The protein below binds the small molecule below.
Small molecule (SMILES): Nc1ncnc2c1ncn2[C@@H]1O[C@H](CO[P](=O)(O)OC(=O)[C@@H](N)Cc2c[nH]c3ccccc23)[C@@H](O)[C@H]1O

Binding-site contacts:
Ligand atom O5' contacts residue ASN20 of chain 1.B at 3.4 Å (h-bond).
Ligand atom O2P contacts residue LYS198 of chain 1.B at 3.2 Å.
Ligand atom O4' contacts residue ASN20 of chain 1.B at 3.1 Å (h-bond).
Ligand atom CZ3 contacts residue GLY9 of chain 1.B at 3.6 Å.
Ligand atom CE3 contacts residue GLY9 of chain 1.B at 3.5 Å.
Ligand atom N6 contacts residue VAL186 of chain 1.B at 2.9 Å (h-bond).
Ligand atom CZ3 contacts residue VAL146 of chain 1.B at 3.6 Å (hydrophobic).
Ligand atom O contacts residue GLN150 of chain 1.B at 2.8 Å (h-bond).
Ligand atom O2' contacts residue ASP149 of chain 1.B at 2.7 Å (salt-bridge).
Ligand atom C4 contacts residue GLY19 of chain 1.B at 3.6 Å.
Ligand atom C5' contacts residue ASN20 of chain 1.B at 3.4 Å.
Ligand atom N3 contacts residue ALA184 of chain 1.B at 3.6 Å.
Ligand atom N9 contacts residue ASP149 of chain 1.B at 3.5 Å (salt-bridge).
Ligand atom N1 contacts residue GLY19 of chain 1.B at 3.6 Å (h-bond).
Ligand atom O2' contacts residue GLN150 of chain 1.B at 3.3 Å.
Ligand atom N3 contacts residue GLY19 of chain 1.B at 3.1 Å (h-bond).
Ligand atom N1 contacts residue VAL186 of chain 1.B at 2.9 Å (h-bond).
Ligand atom N3 contacts residue GLY23 of chain 1.B at 3.6 Å.
Ligand atom O3' contacts residue GLY147 of chain 1.B at 3.4 Å (h-bond).
Ligand atom C2' contacts residue ASP149 of chain 1.B at 3.3 Å.
Ligand atom CB contacts residue GLY9 of chain 1.B at 3.6 Å.
Ligand atom CZ3 contacts residue SER8 of chain 1.B at 3.6 Å.
Ligand atom O1P contacts residue GLN11 of chain 1.B at 2.9 Å (h-bond).
Ligand atom O1P contacts residue LYS198 of chain 1.B at 3.4 Å.
Ligand atom C2 contacts residue ALA184 of chain 1.B at 3.2 Å (hydrophobic).
Ligand atom C2 contacts residue GLY19 of chain 1.B at 3.1 Å.
Ligand atom O2' contacts residue GLY147 of chain 1.B at 2.7 Å (h-bond).
Ligand atom CB contacts residue TYR128 of chain 1.B at 3.6 Å (hydrophobic).
Ligand atom NH3 contacts residue MET132 of chain 1.B at 3.6 Å.
Ligand atom CD1 contacts residue HIS45 of chain 1.B at 3.6 Å.
Ligand atom N6 contacts residue MET196 of chain 1.B at 3.0 Å (h-bond).
Ligand atom CA contacts residue TYR128 of chain 1.B at 3.5 Å (hydrophobic).
Ligand atom NH3 contacts residue TYR128 of chain 1.B at 2.7 Å (h-bond).
Ligand atom N9 contacts residue ASN20 of chain 1.B at 3.6 Å.
Ligand atom O1P contacts residue ALA10 of chain 1.B at 3.5 Å.
Ligand atom NH3 contacts residue GLN150 of chain 1.B at 3.0 Å (h-bond).
Ligand atom NE1 contacts residue ASP135 of chain 1.B at 3.0 Å (salt-bridge).
Ligand atom C8 contacts residue ASN20 of chain 1.B at 3.2 Å.
Ligand atom O3' contacts residue VAL146 of chain 1.B at 3.4 Å.
Ligand atom N7 contacts residue LYS195 of chain 1.B at 3.0 Å (salt-bridge).

Sequence of chain 1.B:
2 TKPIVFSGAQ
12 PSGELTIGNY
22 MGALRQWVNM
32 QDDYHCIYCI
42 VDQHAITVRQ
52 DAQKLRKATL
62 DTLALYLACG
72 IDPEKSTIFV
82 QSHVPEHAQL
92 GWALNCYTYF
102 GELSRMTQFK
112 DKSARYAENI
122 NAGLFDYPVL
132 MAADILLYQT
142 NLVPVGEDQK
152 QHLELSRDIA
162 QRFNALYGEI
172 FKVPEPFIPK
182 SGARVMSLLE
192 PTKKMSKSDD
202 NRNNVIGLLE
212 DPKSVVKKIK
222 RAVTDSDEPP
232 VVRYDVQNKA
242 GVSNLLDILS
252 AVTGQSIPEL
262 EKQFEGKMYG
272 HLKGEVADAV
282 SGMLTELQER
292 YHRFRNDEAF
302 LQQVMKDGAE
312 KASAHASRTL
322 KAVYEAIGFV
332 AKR